Sequence of chain 1.L:
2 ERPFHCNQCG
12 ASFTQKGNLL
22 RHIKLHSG

The protein below binds the small molecule below.
Small molecule (SMILES): Cc1ccc(NC(=O)CCc2cccc(NC3=CC(=O)N([C@H]4CCC(=O)NC4=O)C3=O)c2)cc1Cl

Sequence of chain 1.K:
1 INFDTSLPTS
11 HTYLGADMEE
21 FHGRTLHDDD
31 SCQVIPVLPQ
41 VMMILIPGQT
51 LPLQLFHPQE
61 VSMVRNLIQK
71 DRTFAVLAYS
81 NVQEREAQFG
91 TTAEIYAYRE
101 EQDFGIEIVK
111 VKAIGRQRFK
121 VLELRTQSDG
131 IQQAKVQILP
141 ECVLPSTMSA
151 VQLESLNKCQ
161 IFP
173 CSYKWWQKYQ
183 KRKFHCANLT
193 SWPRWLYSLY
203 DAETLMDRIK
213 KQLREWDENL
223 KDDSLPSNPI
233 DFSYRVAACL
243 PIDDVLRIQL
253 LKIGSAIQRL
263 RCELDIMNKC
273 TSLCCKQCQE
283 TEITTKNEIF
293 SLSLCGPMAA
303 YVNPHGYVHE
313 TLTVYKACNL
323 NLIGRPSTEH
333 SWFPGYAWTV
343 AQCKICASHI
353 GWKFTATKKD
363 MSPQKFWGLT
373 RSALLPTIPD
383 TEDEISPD

Binding-site contacts:
Ligand atom C5 contacts residue TRP340 of chain 1.K at 3.6 Å (hydrophobic).
Ligand atom C11 contacts residue GLU331 of chain 1.K at 3.8 Å.
Ligand atom C7 contacts residue GLY11 of chain 1.L at 3.8 Å.
Ligand atom C6 contacts residue PRO306 of chain 1.K at 3.6 Å (hydrophobic).
Ligand atom O2 contacts residue ASN305 of chain 1.K at 3.6 Å.
Ligand atom O4 contacts residue ASN305 of chain 1.K at 3.1 Å (h-bond).
Ligand atom O2 contacts residue HIS332 of chain 1.K at 3.4 Å (h-bond).
Ligand atom CL contacts residue PRO306 of chain 1.K at 3.7 Å.
Ligand atom C contacts residue TRP340 of chain 1.K at 3.5 Å (hydrophobic).
Ligand atom C4 contacts residue TRP340 of chain 1.K at 3.6 Å (hydrophobic).
Ligand atom C23 contacts residue HIS307 of chain 1.K at 3.5 Å.
Ligand atom C3 contacts residue TRP334 of chain 1.K at 3.5 Å (hydrophobic).
Ligand atom C18 contacts residue PHE56 of chain 1.K at 3.4 Å (hydrophobic).
Ligand atom C2 contacts residue HIS332 of chain 1.K at 3.5 Å.
Ligand atom O4 contacts residue CYS10 of chain 1.L at 2.7 Å (h-bond).
Ligand atom N1 contacts residue TRP334 of chain 1.K at 3.0 Å.
Ligand atom O contacts residue TRP340 of chain 1.K at 3.1 Å (h-bond).
Ligand atom O1 contacts residue PHE356 of chain 1.K at 3.3 Å.
Ligand atom C22 contacts residue HIS307 of chain 1.K at 3.7 Å.
Ligand atom C22 contacts residue HIS6 of chain 1.L at 3.6 Å.
Ligand atom N1 contacts residue HIS332 of chain 1.K at 3.0 Å (h-bond).
Ligand atom C2 contacts residue TRP334 of chain 1.K at 3.2 Å (hydrophobic).
Ligand atom O1 contacts residue SER333 of chain 1.K at 3.6 Å.
Ligand atom C21 contacts residue HIS6 of chain 1.L at 3.4 Å.
Ligand atom C23 contacts residue CYS7 of chain 1.L at 3.5 Å (hydrophobic).
Ligand atom C24 contacts residue PRO306 of chain 1.K at 3.6 Å (hydrophobic).
Ligand atom N2 contacts residue PRO306 of chain 1.K at 3.8 Å.
Ligand atom C5 contacts residue TRP354 of chain 1.K at 3.5 Å (hydrophobic).
Ligand atom O1 contacts residue TRP334 of chain 1.K at 3.0 Å (h-bond).
Ligand atom O contacts residue GLU331 of chain 1.K at 2.6 Å (salt-bridge).
Ligand atom C contacts residue GLU331 of chain 1.K at 3.7 Å.
Ligand atom C12 contacts residue GLU331 of chain 1.K at 3.2 Å.
Ligand atom O2 contacts residue PRO306 of chain 1.K at 3.6 Å.
Ligand atom C7 contacts residue PRO306 of chain 1.K at 3.4 Å (hydrophobic).
Ligand atom C6 contacts residue CYS10 of chain 1.L at 3.2 Å (hydrophobic).
Ligand atom C16 contacts residue HIS307 of chain 1.K at 3.5 Å.
Ligand atom N2 contacts residue GLY11 of chain 1.L at 3.5 Å.
Ligand atom O contacts residue HIS332 of chain 1.K at 3.6 Å.
Ligand atom N contacts residue CYS10 of chain 1.L at 3.8 Å.
Ligand atom O2 contacts residue TRP334 of chain 1.K at 3.0 Å (h-bond).